Sequence of chain 1.A:
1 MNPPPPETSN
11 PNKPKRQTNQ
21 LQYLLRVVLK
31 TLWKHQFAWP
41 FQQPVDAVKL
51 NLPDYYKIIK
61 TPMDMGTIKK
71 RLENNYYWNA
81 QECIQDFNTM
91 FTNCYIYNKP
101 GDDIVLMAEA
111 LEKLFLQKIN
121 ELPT

The small molecule below binds the protein below.
Small molecule (SMILES): NC(=O)c1ccc(N2CCOC2=O)cc1

Binding-site contacts:
Ligand atom CAN contacts residue LEU52 of chain 1.A at 4.3 Å (hydrophobic).
Ligand atom CAE contacts residue ASN98 of chain 1.A at 3.3 Å.
Ligand atom CAK contacts residue TYR55 of chain 1.A at 3.8 Å (hydrophobic).
Ligand atom CAM contacts residue TYR97 of chain 1.A at 4.4 Å (hydrophobic).
Ligand atom OAJ contacts residue TRP39 of chain 1.A at 4.5 Å.
Ligand atom CAK contacts residue ASN98 of chain 1.A at 3.3 Å.
Ligand atom NAA contacts residue ASN98 of chain 1.A at 4.3 Å.
Ligand atom CAD contacts residue ILE104 of chain 1.A at 3.4 Å (hydrophobic).
Ligand atom OAB contacts residue ASN98 of chain 1.A at 2.3 Å (h-bond).
Ligand atom CAK contacts residue ILE104 of chain 1.A at 4.1 Å (hydrophobic).
Ligand atom CAI contacts residue LEU50 of chain 1.A at 3.8 Å (hydrophobic).
Ligand atom CAE contacts residue ILE104 of chain 1.A at 3.8 Å (hydrophobic).
Ligand atom CAK contacts residue TYR97 of chain 1.A at 3.9 Å (hydrophobic).
Ligand atom CAF contacts residue LEU52 of chain 1.A at 4.3 Å (hydrophobic).
Ligand atom CAF contacts residue LEU50 of chain 1.A at 4.3 Å (hydrophobic).
Ligand atom NAA contacts residue ILE104 of chain 1.A at 4.4 Å.
Ligand atom CAF contacts residue ILE104 of chain 1.A at 3.6 Å (hydrophobic).
Ligand atom NAA contacts residue VAL45 of chain 1.A at 4.0 Å.
Ligand atom CAE contacts residue TYR97 of chain 1.A at 4.2 Å (hydrophobic).
Ligand atom OAB contacts residue TYR55 of chain 1.A at 3.8 Å.
Ligand atom NAA contacts residue TYR55 of chain 1.A at 3.6 Å.
Ligand atom OAC contacts residue ILE104 of chain 1.A at 3.9 Å.
Ligand atom CAH contacts residue LEU50 of chain 1.A at 3.8 Å (hydrophobic).
Ligand atom CAM contacts residue ILE104 of chain 1.A at 3.5 Å (hydrophobic).
Ligand atom CAG contacts residue ILE104 of chain 1.A at 4.0 Å (hydrophobic).
Ligand atom CAG contacts residue ASN98 of chain 1.A at 4.1 Å.
Ligand atom OAB contacts residue CYS94 of chain 1.A at 4.4 Å.
Ligand atom CAN contacts residue ILE104 of chain 1.A at 4.0 Å (hydrophobic).
Ligand atom CAG contacts residue LEU52 of chain 1.A at 4.5 Å (hydrophobic).
Ligand atom OAB contacts residue TYR97 of chain 1.A at 3.1 Å.
Ligand atom CAM contacts residue ASN98 of chain 1.A at 4.0 Å.
Ligand atom CAD contacts residue LEU52 of chain 1.A at 4.4 Å (hydrophobic).